Binding-site contacts:
Ligand atom C13 contacts residue MET1510 of chain 1.D at 3.3 Å (hydrophobic).
Ligand atom C13 contacts residue CYS1444 of chain 1.D at 3.7 Å (hydrophobic).
Ligand atom C06 contacts residue ILE1520 of chain 1.D at 3.3 Å (hydrophobic).
Ligand atom N03 contacts residue MET1510 of chain 1.D at 3.3 Å.
Ligand atom C11 contacts residue ILE1520 of chain 1.D at 3.4 Å (hydrophobic).
Ligand atom C26 contacts residue SER1343 of chain 1.D at 3.7 Å.
Ligand atom C07 contacts residue ILE1520 of chain 1.D at 3.2 Å (hydrophobic).
Ligand atom N02 contacts residue MET1510 of chain 1.D at 3.4 Å (h-bond).
Ligand atom C01 contacts residue LYS1396 of chain 1.D at 3.1 Å.
Ligand atom N01 contacts residue ILE1442 of chain 1.D at 3.7 Å.
Ligand atom O01 contacts residue LYS1396 of chain 1.D at 3.8 Å.
Ligand atom C05 contacts residue ILE1442 of chain 1.D at 3.6 Å (hydrophobic).
Ligand atom C09 contacts residue CYS1444 of chain 1.D at 3.8 Å (hydrophobic).
Ligand atom C27 contacts residue SER1343 of chain 1.D at 3.6 Å.
Ligand atom C11 contacts residue GLU1443 of chain 1.D at 3.5 Å.
Ligand atom C10 contacts residue ILE1445 of chain 1.D at 3.4 Å (hydrophobic).
Ligand atom C06 contacts residue ILE1442 of chain 1.D at 3.1 Å (hydrophobic).
Ligand atom C23 contacts residue SER1450 of chain 1.D at 3.1 Å.
Ligand atom N03 contacts residue ASP1447 of chain 1.D at 3.6 Å (salt-bridge).
Ligand atom C11 contacts residue CYS1444 of chain 1.D at 3.5 Å (hydrophobic).
Ligand atom C11 contacts residue TYR1430 of chain 1.D at 3.9 Å (hydrophobic).
Ligand atom N04 contacts residue CYS1444 of chain 1.D at 3.8 Å.
Ligand atom C12 contacts residue ILE1520 of chain 1.D at 3.4 Å (hydrophobic).
Ligand atom C13 contacts residue ILE1445 of chain 1.D at 3.7 Å (hydrophobic).
Ligand atom C29 contacts residue ASN1508 of chain 1.D at 3.8 Å.
Ligand atom C05 contacts residue ILE1520 of chain 1.D at 3.1 Å (hydrophobic).
Ligand atom C04 contacts residue ILE1520 of chain 1.D at 3.6 Å (hydrophobic).
Ligand atom N04 contacts residue MET1510 of chain 1.D at 3.8 Å.
Ligand atom F01 contacts residue ASN1508 of chain 1.D at 2.9 Å.
Ligand atom N03 contacts residue ILE1445 of chain 1.D at 3.1 Å (h-bond).
Ligand atom C17 contacts residue SER1450 of chain 1.D at 3.4 Å.
Ligand atom C18 contacts residue SER1450 of chain 1.D at 3.8 Å.
Ligand atom N02 contacts residue ILE1445 of chain 1.D at 2.7 Å (h-bond).
Ligand atom N05 contacts residue SER1450 of chain 1.D at 3.4 Å (h-bond).
Ligand atom C10 contacts residue ILE1520 of chain 1.D at 3.9 Å (hydrophobic).
Ligand atom C10 contacts residue CYS1444 of chain 1.D at 3.4 Å (hydrophobic).
Ligand atom N02 contacts residue CYS1444 of chain 1.D at 3.4 Å.
Ligand atom C28 contacts residue SER1343 of chain 1.D at 3.7 Å.
Ligand atom C11 contacts residue ILE1445 of chain 1.D at 3.7 Å (hydrophobic).
Ligand atom O03 contacts residue GLN1342 of chain 1.D at 3.8 Å.

Sequence of chain 1.D:
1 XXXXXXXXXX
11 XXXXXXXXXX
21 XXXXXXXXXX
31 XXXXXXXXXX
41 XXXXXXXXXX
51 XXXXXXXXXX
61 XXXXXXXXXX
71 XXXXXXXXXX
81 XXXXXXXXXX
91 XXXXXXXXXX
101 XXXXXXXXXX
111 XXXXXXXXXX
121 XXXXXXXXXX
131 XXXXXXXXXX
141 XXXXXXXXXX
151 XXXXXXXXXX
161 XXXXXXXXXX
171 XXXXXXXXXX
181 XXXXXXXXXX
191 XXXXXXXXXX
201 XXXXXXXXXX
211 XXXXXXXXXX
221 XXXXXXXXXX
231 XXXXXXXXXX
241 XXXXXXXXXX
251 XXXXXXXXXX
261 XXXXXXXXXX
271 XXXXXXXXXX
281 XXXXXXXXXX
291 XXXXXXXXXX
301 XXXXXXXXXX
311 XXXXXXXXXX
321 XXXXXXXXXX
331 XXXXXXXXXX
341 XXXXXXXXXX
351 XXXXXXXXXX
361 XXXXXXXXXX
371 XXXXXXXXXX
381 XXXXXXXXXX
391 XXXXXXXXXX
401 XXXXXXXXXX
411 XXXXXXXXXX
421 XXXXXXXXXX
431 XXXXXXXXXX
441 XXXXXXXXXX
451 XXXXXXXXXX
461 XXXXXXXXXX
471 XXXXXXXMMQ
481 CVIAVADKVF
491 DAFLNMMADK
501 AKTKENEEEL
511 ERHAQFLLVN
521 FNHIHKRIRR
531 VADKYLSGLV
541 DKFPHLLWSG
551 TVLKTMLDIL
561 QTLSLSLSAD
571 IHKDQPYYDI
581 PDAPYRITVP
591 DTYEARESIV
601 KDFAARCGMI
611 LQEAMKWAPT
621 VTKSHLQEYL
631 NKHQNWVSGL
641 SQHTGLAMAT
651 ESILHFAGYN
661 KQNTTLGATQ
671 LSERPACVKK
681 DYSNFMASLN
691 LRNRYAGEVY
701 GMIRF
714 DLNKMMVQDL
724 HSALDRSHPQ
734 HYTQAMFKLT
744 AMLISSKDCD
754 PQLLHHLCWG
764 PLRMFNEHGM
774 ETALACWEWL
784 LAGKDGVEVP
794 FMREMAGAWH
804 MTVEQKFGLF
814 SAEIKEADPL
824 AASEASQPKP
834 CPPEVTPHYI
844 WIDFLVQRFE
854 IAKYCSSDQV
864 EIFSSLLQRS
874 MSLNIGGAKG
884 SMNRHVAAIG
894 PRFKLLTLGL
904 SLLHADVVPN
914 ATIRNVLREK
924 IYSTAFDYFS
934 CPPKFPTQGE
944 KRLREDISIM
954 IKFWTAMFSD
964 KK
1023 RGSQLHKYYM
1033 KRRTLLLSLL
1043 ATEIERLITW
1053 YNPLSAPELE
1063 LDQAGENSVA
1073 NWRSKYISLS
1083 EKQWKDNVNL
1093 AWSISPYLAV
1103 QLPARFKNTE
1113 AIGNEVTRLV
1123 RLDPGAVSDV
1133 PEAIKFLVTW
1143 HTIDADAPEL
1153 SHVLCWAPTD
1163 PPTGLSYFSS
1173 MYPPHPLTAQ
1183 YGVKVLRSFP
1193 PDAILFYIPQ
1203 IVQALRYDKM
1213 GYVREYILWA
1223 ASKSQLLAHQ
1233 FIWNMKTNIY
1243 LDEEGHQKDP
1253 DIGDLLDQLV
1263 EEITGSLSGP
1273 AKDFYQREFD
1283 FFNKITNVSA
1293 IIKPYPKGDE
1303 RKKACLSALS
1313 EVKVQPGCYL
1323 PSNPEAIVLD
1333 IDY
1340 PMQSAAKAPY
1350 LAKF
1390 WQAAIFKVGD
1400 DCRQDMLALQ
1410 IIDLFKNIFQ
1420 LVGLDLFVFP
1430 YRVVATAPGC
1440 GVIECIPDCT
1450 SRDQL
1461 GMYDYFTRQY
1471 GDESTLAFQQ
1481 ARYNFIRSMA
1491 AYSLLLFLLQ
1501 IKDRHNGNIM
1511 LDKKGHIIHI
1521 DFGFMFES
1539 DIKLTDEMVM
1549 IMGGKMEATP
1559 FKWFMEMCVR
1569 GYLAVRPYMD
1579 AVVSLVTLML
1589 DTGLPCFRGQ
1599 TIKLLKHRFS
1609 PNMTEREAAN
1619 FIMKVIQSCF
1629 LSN

This protein binds this small molecule.
Small molecule (SMILES): COc1ncc(-c2ccc3nc(N)n(-c4ccc(N5CCOCC5)cc4)c3c2)cc1S(=O)(=O)Nc1ccccc1F